Binding-site contacts:
Ligand atom C5 contacts residue ASN329 of chain 1.A at 3.8 Å.
Ligand atom C3 contacts residue ASN329 of chain 1.A at 3.9 Å.
Ligand atom O5 contacts residue ASN329 of chain 1.A at 2.6 Å (h-bond).
Ligand atom C8 contacts residue LEU580 of chain 1.A at 3.0 Å (hydrophobic).
Ligand atom C1 contacts residue ASN329 of chain 1.A at 1.5 Å.
Ligand atom O7 contacts residue ASN329 of chain 1.A at 3.7 Å.
Ligand atom N2 contacts residue GLN578 of chain 1.A at 3.5 Å (h-bond).
Ligand atom C7 contacts residue ASN329 of chain 1.A at 3.5 Å.
Ligand atom C8 contacts residue ASN329 of chain 1.A at 4.5 Å.
Ligand atom C4 contacts residue ASN329 of chain 1.A at 4.4 Å.
Ligand atom C7 contacts residue GLN578 of chain 1.A at 4.3 Å.
Ligand atom C1 contacts residue GLN578 of chain 1.A at 4.2 Å.
Ligand atom N2 contacts residue ASN329 of chain 1.A at 2.9 Å (h-bond).
Ligand atom C2 contacts residue ASN329 of chain 1.A at 2.7 Å.
Ligand atom C8 contacts residue GLN578 of chain 1.A at 4.2 Å.
Ligand atom C2 contacts residue GLN578 of chain 1.A at 4.2 Å.
Ligand atom C7 contacts residue LEU580 of chain 1.A at 4.4 Å (hydrophobic).

Sequence of chain 1.A:
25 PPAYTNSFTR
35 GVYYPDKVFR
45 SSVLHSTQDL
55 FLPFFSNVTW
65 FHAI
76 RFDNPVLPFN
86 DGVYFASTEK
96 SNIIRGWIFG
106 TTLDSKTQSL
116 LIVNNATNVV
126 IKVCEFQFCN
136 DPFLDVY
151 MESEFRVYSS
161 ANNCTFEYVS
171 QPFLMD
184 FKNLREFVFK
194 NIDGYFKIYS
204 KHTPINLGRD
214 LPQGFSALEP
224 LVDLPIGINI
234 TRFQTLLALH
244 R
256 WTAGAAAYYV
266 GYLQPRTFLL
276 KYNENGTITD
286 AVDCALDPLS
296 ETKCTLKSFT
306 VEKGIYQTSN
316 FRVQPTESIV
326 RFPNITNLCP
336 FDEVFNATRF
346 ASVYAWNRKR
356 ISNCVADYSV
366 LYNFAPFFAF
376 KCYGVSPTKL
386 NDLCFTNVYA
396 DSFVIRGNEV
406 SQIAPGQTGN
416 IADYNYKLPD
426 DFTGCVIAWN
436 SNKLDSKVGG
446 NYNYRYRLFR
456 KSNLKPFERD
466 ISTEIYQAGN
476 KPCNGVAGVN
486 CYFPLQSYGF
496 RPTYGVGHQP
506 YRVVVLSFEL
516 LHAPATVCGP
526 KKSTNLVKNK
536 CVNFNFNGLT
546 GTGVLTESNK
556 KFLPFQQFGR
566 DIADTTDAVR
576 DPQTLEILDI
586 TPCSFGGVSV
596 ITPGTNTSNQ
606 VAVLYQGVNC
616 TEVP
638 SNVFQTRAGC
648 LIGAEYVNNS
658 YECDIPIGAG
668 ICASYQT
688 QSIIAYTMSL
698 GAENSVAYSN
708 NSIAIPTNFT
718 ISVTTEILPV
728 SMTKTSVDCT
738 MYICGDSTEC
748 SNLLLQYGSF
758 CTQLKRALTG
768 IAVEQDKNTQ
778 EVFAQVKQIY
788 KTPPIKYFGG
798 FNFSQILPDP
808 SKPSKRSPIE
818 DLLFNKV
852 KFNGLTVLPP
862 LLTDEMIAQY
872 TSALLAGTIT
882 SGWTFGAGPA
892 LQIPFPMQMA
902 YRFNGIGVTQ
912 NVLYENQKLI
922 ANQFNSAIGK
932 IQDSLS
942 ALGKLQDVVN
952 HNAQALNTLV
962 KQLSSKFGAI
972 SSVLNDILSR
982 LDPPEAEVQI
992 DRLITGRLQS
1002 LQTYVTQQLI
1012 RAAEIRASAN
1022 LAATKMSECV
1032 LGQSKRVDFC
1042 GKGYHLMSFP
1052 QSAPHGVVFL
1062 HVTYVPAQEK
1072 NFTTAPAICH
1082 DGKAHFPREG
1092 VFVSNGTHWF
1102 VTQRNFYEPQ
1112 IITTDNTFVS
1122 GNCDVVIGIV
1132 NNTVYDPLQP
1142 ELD

The protein below binds the small molecule below.
Small molecule (SMILES): CC(=O)N[C@H]1[C@H](O[C@H]2[C@H](O)[C@@H](NC(C)=O)CO[C@@H]2CO)O[C@H](CO)[C@@H](O)[C@@H]1O